Sequence of chain 3.A:
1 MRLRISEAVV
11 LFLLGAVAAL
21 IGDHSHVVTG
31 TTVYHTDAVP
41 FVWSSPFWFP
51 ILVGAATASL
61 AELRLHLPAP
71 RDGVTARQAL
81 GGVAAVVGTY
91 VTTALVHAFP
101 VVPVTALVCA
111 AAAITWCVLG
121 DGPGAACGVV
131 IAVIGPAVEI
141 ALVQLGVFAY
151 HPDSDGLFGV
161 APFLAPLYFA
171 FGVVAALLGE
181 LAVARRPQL

A small-molecule ligand and the protein it binds are described below.
Small molecule (SMILES): CCCCCCCCCCCCCC(=O)O[C@@H](CO)COC(=O)CCCCCCCCCCCCBr

Binding-site contacts:
Ligand atom CG1 contacts residue PHE49 of chain 3.A at 3.2 Å (hydrophobic).
Ligand atom OG1 contacts residue ASP23 of chain 3.A at 3.2 Å (salt-bridge).
Ligand atom CB2 contacts residue GLU139 of chain 3.A at 3.6 Å.
Ligand atom CBA contacts residue PHE171 of chain 3.A at 3.6 Å (hydrophobic).
Ligand atom CA4 contacts residue TYR168 of chain 3.A at 3.7 Å (hydrophobic).
Ligand atom CA3 contacts residue TYR150 of chain 3.A at 3.6 Å (hydrophobic).
Ligand atom OA1 contacts residue THR32 of chain 3.A at 3.1 Å.
Ligand atom OG2 contacts residue GLU139 of chain 3.A at 3.5 Å (salt-bridge).
Ligand atom CG3 contacts residue PHE148 of chain 3.A at 3.1 Å (hydrophobic).
Ligand atom CG2 contacts residue PHE148 of chain 3.A at 3.5 Å (hydrophobic).
Ligand atom CG2 contacts residue GLU139 of chain 3.A at 3.6 Å.
Ligand atom CA5 contacts residue TYR168 of chain 3.A at 3.7 Å (hydrophobic).
Ligand atom CA6 contacts residue TYR168 of chain 3.A at 3.6 Å (hydrophobic).
Ligand atom CA1 contacts residue ASP23 of chain 3.A at 3.6 Å.
Ligand atom CB5 contacts residue GLY135 of chain 3.A at 3.6 Å.
Ligand atom OB1 contacts residue PHE49 of chain 3.A at 3.5 Å.
Ligand atom CG3 contacts residue TYR34 of chain 3.A at 3.1 Å (hydrophobic).
Ligand atom CB1 contacts residue PHE49 of chain 3.A at 3.6 Å (hydrophobic).
Ligand atom O3 contacts residue PHE148 of chain 3.A at 2.7 Å.
Ligand atom CA5 contacts residue TYR90 of chain 3.A at 3.7 Å (hydrophobic).
Ligand atom CG1 contacts residue TYR34 of chain 3.A at 3.4 Å (hydrophobic).
Ligand atom C35 contacts residue SER59 of chain 3.A at 3.4 Å.
Ligand atom CA4 contacts residue GLU139 of chain 3.A at 3.5 Å.
Ligand atom CB5 contacts residue TYR168 of chain 3.A at 3.3 Å (hydrophobic).
Ligand atom CA1 contacts residue HIS26 of chain 3.A at 3.3 Å.
Ligand atom CB4 contacts residue TYR168 of chain 3.A at 3.6 Å (hydrophobic).
Ligand atom CB2 contacts residue LEU142 of chain 3.A at 3.6 Å (hydrophobic).
Ligand atom OA1 contacts residue TYR150 of chain 3.A at 2.5 Å (h-bond).
Ligand atom CA3 contacts residue GLU139 of chain 3.A at 2.8 Å.
Ligand atom CA2 contacts residue TYR90 of chain 3.A at 3.4 Å (hydrophobic).
Ligand atom O3 contacts residue TYR34 of chain 3.A at 3.5 Å (h-bond).
Ligand atom CA2 contacts residue HIS26 of chain 3.A at 3.4 Å.
Ligand atom CA4 contacts residue TYR90 of chain 3.A at 3.2 Å (hydrophobic).
Ligand atom OB1 contacts residue TRP48 of chain 3.A at 3.5 Å.
Ligand atom CCA contacts residue ALA18 of chain 3.A at 3.6 Å (hydrophobic).
Ligand atom OB1 contacts residue LEU142 of chain 3.A at 3.6 Å.
Ligand atom CA1 contacts residue TYR150 of chain 3.A at 3.0 Å (hydrophobic).
Ligand atom CG1 contacts residue ASP23 of chain 3.A at 3.1 Å.
Ligand atom OA1 contacts residue HIS26 of chain 3.A at 2.8 Å (h-bond).
Ligand atom OG2 contacts residue PHE49 of chain 3.A at 3.1 Å.